Sequence of chain 2.A:
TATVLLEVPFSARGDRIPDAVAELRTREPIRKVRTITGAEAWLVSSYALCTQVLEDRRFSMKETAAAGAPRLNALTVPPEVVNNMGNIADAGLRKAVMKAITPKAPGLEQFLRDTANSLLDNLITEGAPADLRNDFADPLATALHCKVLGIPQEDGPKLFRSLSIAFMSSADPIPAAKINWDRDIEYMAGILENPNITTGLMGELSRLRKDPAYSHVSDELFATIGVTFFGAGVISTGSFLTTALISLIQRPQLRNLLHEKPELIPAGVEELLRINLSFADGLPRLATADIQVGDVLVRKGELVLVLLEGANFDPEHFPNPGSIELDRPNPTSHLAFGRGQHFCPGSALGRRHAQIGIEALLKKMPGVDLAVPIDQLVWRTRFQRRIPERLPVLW

Binding-site contacts:
Ligand atom CAD contacts residue ARG386 of chain 2.A at 3.7 Å.
Ligand atom CAI contacts residue MET62 of chain 2.A at 4.2 Å (hydrophobic).
Ligand atom CAF contacts residue ARG386 of chain 2.A at 4.4 Å.
Ligand atom CAF contacts residue HEM1 of chain 2.B at 3.6 Å.
Ligand atom CAE contacts residue HEM1 of chain 2.B at 3.4 Å.
Ligand atom CAG contacts residue HEM1 of chain 2.B at 3.0 Å.
Ligand atom CAD contacts residue SER237 of chain 2.A at 4.4 Å.
Ligand atom CAJ contacts residue ALA233 of chain 2.A at 4.1 Å (hydrophobic).
Ligand atom CAK contacts residue ALA233 of chain 2.A at 4.4 Å (hydrophobic).
Ligand atom CAD contacts residue PHE280 of chain 2.A at 3.7 Å (hydrophobic).
Ligand atom CAA contacts residue VAL83 of chain 2.A at 4.2 Å (hydrophobic).
Ligand atom CAD contacts residue HEM1 of chain 2.B at 3.1 Å.
Ligand atom NAB contacts residue ALA233 of chain 2.A at 4.0 Å.
Ligand atom CAC contacts residue HEM1 of chain 2.B at 3.9 Å.
Ligand atom NAB contacts residue SER237 of chain 2.A at 3.0 Å (h-bond).
Ligand atom CAG contacts residue ALA233 of chain 2.A at 3.5 Å (hydrophobic).
Ligand atom CAA contacts residue MET62 of chain 2.A at 3.8 Å (hydrophobic).
Ligand atom NAB contacts residue ARG386 of chain 2.A at 4.1 Å.
Ligand atom CAJ contacts residue SER237 of chain 2.A at 4.0 Å.
Ligand atom CAF contacts residue PHE280 of chain 2.A at 4.0 Å (hydrophobic).
Ligand atom NAH contacts residue HEM1 of chain 2.B at 4.0 Å.
Ligand atom CAJ contacts residue ARG386 of chain 2.A at 4.1 Å.
Ligand atom CAJ contacts residue HEM1 of chain 2.B at 3.0 Å.
Ligand atom NAB contacts residue HEM1 of chain 2.B at 2.3 Å.
Ligand atom CAL contacts residue HEM1 of chain 2.B at 3.9 Å.
Ligand atom CAK contacts residue HEM1 of chain 2.B at 3.4 Å.

The protein below binds the small molecule below.
Small molecule (SMILES): Cc1ccc2cc(N)ccc2n1